The protein below binds the small molecule below.
Small molecule (SMILES): Cc1cc(CCCCCCCOc2ccc(C3=NCCO3)cc2)on1

Sequence of chain 3.B:
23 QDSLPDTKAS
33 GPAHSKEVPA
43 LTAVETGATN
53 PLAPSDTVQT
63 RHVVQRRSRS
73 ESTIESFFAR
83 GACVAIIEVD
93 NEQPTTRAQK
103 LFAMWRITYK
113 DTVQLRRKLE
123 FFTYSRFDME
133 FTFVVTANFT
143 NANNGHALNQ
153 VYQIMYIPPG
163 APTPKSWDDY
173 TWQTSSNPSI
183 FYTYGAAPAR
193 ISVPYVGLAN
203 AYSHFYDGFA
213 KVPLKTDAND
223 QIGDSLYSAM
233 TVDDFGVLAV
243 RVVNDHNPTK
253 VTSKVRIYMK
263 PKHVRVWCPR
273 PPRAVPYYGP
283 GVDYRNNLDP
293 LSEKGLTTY

Sequence of chain 3.D:
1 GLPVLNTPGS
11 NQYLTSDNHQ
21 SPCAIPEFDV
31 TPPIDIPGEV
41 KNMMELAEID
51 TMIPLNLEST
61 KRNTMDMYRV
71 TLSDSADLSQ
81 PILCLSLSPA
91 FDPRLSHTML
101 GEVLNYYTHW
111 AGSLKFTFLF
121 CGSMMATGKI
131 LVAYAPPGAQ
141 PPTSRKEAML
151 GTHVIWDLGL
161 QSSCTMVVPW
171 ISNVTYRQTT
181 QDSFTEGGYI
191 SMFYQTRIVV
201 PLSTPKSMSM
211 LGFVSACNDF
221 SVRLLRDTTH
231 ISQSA

Binding-site contacts:
Ligand atom O1 contacts residue TYR204 of chain 3.B at 3.6 Å.
Ligand atom C2B contacts residue TYR158 of chain 3.B at 3.5 Å (hydrophobic).
Ligand atom C4A contacts residue ILE182 of chain 3.B at 3.9 Å (hydrophobic).
Ligand atom C2C contacts residue PHE237 of chain 3.B at 3.8 Å (hydrophobic).
Ligand atom C5C contacts residue VAL195 of chain 3.B at 3.8 Å (hydrophobic).
Ligand atom O1A contacts residue PHE135 of chain 3.B at 3.8 Å.
Ligand atom O1B contacts residue ILE109 of chain 3.B at 3.8 Å.
Ligand atom C5B contacts residue LEU240 of chain 3.B at 3.5 Å (hydrophobic).
Ligand atom C5 contacts residue TYR111 of chain 3.B at 3.8 Å (hydrophobic).
Ligand atom C5B contacts residue ILE193 of chain 3.B at 3.9 Å (hydrophobic).
Ligand atom O1B contacts residue PHE133 of chain 3.B at 3.9 Å.
Ligand atom C5A contacts residue ILE182 of chain 3.B at 3.5 Å (hydrophobic).
Ligand atom C4C contacts residue PHE237 of chain 3.B at 3.6 Å (hydrophobic).
Ligand atom C4C contacts residue VAL198 of chain 3.B at 3.8 Å (hydrophobic).
Ligand atom C4A contacts residue PRO180 of chain 3.B at 3.3 Å (hydrophobic).
Ligand atom C4A contacts residue SER181 of chain 3.B at 3.8 Å.
Ligand atom C3 contacts residue PHE237 of chain 3.B at 3.7 Å (hydrophobic).
Ligand atom C4 contacts residue TYR111 of chain 3.B at 3.6 Å (hydrophobic).
Ligand atom C31 contacts residue TYR111 of chain 3.B at 3.7 Å (hydrophobic).
Ligand atom N2 contacts residue TYR111 of chain 3.B at 3.1 Å.
Ligand atom C4B contacts residue ILE193 of chain 3.B at 3.8 Å (hydrophobic).
Ligand atom N3A contacts residue TYR158 of chain 3.B at 3.7 Å.
Ligand atom C4 contacts residue PHE237 of chain 3.B at 3.1 Å (hydrophobic).
Ligand atom C6C contacts residue PHE237 of chain 3.B at 3.9 Å (hydrophobic).
Ligand atom C6B contacts residue PHE133 of chain 3.B at 3.5 Å (hydrophobic).
Ligand atom C2B contacts residue VAL195 of chain 3.B at 3.9 Å (hydrophobic).
Ligand atom O1 contacts residue TYR111 of chain 3.B at 3.5 Å.
Ligand atom C4B contacts residue TYR158 of chain 3.B at 3.8 Å (hydrophobic).
Ligand atom C3 contacts residue TYR111 of chain 3.B at 3.2 Å (hydrophobic).
Ligand atom C6C contacts residue VAL198 of chain 3.B at 3.9 Å (hydrophobic).
Ligand atom C7C contacts residue TYR158 of chain 3.B at 3.8 Å (hydrophobic).
Ligand atom C3B contacts residue TYR158 of chain 3.B at 3.4 Å (hydrophobic).
Ligand atom O1 contacts residue PHE129 of chain 3.B at 3.8 Å.
Ligand atom C2A contacts residue ILE193 of chain 3.B at 3.9 Å (hydrophobic).
Ligand atom N3A contacts residue ALA24 of chain 3.D at 3.9 Å.
Ligand atom N3A contacts residue PRO180 of chain 3.B at 3.7 Å.
Ligand atom C5A contacts residue ILE156 of chain 3.B at 3.2 Å (hydrophobic).
Ligand atom C2A contacts residue TYR158 of chain 3.B at 3.9 Å (hydrophobic).
Ligand atom N2 contacts residue TYR204 of chain 3.B at 3.8 Å.
Ligand atom C31 contacts residue PHE237 of chain 3.B at 3.8 Å (hydrophobic).